A protein and the small-molecule ligand that binds it are described below.
Small molecule (SMILES): OC[C@H]1O[C@H](O)[C@@H](O)[C@@H](O)[C@@H]1O

Binding-site contacts:
Ligand atom C6 contacts residue BMA2 of chain 1.G at 4.1 Å.
Ligand atom O2 contacts residue MAN1 of chain 1.GA at 2.7 Å.
Ligand atom O5 contacts residue MAN1 of chain 1.GA at 3.7 Å.
Ligand atom O6 contacts residue NAG1 of chain 1.G at 3.9 Å.
Ligand atom C4 contacts residue BMA2 of chain 1.G at 3.8 Å.
Ligand atom O3 contacts residue BMA2 of chain 1.G at 4.5 Å.
Ligand atom C1 contacts residue MAN1 of chain 1.GA at 3.4 Å.
Ligand atom C3 contacts residue BMA2 of chain 1.G at 3.2 Å.
Ligand atom C1 contacts residue BMA2 of chain 1.G at 2.5 Å.
Ligand atom O6 contacts residue BMA2 of chain 1.G at 3.8 Å.
Ligand atom C2 contacts residue BMA2 of chain 1.G at 3.1 Å.
Ligand atom O2 contacts residue BMA2 of chain 1.G at 4.5 Å.
Ligand atom O5 contacts residue BMA2 of chain 1.G at 3.3 Å (h-bond).
Ligand atom C5 contacts residue BMA2 of chain 1.G at 3.3 Å.
Ligand atom C2 contacts residue MAN1 of chain 1.GA at 3.3 Å.
Ligand atom O4 contacts residue BMA2 of chain 1.G at 4.4 Å.